Binding-site contacts:
Ligand atom O6 contacts residue VAL64 of chain 1.C at 3.9 Å.
Ligand atom O6 contacts residue ARG33 of chain 1.C at 3.1 Å (salt-bridge).
Ligand atom O3 contacts residue MET61 of chain 1.C at 3.8 Å.
Ligand atom O4 contacts residue MET61 of chain 1.C at 4.2 Å.
Ligand atom C7 contacts residue ASN33 of chain 1.D at 3.1 Å.
Ligand atom C2 contacts residue MET61 of chain 1.C at 4.0 Å (hydrophobic).
Ligand atom C5 contacts residue ASN33 of chain 1.D at 3.7 Å.
Ligand atom C7 contacts residue GLN41 of chain 1.D at 3.5 Å.
Ligand atom C8 contacts residue GLU40 of chain 1.D at 3.1 Å.
Ligand atom N2 contacts residue ARG33 of chain 1.C at 4.1 Å.
Ligand atom O3 contacts residue GLU40 of chain 1.D at 3.3 Å (salt-bridge).
Ligand atom C8 contacts residue ARG33 of chain 1.C at 3.5 Å.
Ligand atom N2 contacts residue THR35 of chain 1.D at 4.0 Å.
Ligand atom C1 contacts residue THR35 of chain 1.D at 3.8 Å.
Ligand atom O7 contacts residue ASN33 of chain 1.D at 2.9 Å (h-bond).
Ligand atom C8 contacts residue THR35 of chain 1.D at 3.8 Å.
Ligand atom O5 contacts residue ASN33 of chain 1.D at 2.4 Å (h-bond).
Ligand atom C1 contacts residue MET61 of chain 1.C at 3.7 Å (hydrophobic).
Ligand atom O4 contacts residue PRO60 of chain 1.C at 3.7 Å.
Ligand atom O7 contacts residue VAL64 of chain 1.C at 4.0 Å.
Ligand atom C2 contacts residue ASN33 of chain 1.D at 2.5 Å.
Ligand atom C8 contacts residue GLN41 of chain 1.D at 3.8 Å.
Ligand atom C2 contacts residue GLU40 of chain 1.D at 3.6 Å.
Ligand atom C1 contacts residue ASN33 of chain 1.D at 1.4 Å.
Ligand atom O7 contacts residue GLN41 of chain 1.D at 2.6 Å (h-bond).
Ligand atom N2 contacts residue ASN33 of chain 1.D at 2.9 Å (h-bond).
Ligand atom N2 contacts residue GLU40 of chain 1.D at 2.6 Å (salt-bridge).
Ligand atom C7 contacts residue VAL64 of chain 1.C at 4.2 Å (hydrophobic).
Ligand atom C7 contacts residue GLU40 of chain 1.D at 3.3 Å.
Ligand atom C5 contacts residue VAL64 of chain 1.C at 4.1 Å (hydrophobic).
Ligand atom C5 contacts residue MET61 of chain 1.C at 4.2 Å (hydrophobic).
Ligand atom C7 contacts residue THR35 of chain 1.D at 4.1 Å.
Ligand atom C3 contacts residue ASN33 of chain 1.D at 3.8 Å.
Ligand atom C7 contacts residue ARG33 of chain 1.C at 4.1 Å.
Ligand atom C3 contacts residue GLU40 of chain 1.D at 3.6 Å.
Ligand atom C6 contacts residue VAL64 of chain 1.C at 4.1 Å (hydrophobic).
Ligand atom C3 contacts residue MET61 of chain 1.C at 3.8 Å (hydrophobic).
Ligand atom O3 contacts residue VAL64 of chain 1.C at 3.9 Å.
Ligand atom O6 contacts residue GLU40 of chain 1.D at 3.8 Å.
Ligand atom C5 contacts residue ASN30 of chain 1.D at 4.1 Å.

The small molecule below binds the protein below.
Small molecule (SMILES): CC(=O)N[C@H]1[C@H](O[C@H]2[C@H](O)[C@@H](NC(C)=O)CO[C@@H]2CO)O[C@H](CO)[C@@H](O[C@@H]2O[C@H](CO)[C@@H](O)[C@H](O)[C@@H]2O)[C@@H]1O

Sequence of chain 1.C:
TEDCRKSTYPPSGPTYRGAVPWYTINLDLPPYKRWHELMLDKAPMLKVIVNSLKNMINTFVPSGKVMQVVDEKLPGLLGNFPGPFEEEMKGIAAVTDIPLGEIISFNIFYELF

Sequence of chain 1.D:
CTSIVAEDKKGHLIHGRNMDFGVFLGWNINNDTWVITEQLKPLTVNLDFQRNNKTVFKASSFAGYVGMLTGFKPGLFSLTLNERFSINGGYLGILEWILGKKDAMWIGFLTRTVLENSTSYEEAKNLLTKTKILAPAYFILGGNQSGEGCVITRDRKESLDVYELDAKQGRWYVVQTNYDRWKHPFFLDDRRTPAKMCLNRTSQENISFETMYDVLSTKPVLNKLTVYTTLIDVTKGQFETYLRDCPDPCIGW